The protein below binds the small molecule below.
Small molecule (SMILES): COCCOc1ccccc1C(=O)O

Sequence of chain 1.B:
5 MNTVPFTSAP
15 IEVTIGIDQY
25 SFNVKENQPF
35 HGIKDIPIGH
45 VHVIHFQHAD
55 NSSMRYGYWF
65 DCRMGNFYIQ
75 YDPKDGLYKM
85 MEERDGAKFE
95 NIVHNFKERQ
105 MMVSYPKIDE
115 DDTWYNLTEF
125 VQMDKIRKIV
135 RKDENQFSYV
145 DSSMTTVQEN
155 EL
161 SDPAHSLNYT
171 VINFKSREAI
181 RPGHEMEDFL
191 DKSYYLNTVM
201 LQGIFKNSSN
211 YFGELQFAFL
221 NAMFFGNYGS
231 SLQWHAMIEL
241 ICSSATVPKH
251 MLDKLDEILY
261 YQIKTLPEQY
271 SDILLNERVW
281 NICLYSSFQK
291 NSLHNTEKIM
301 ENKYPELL

Binding-site contacts:
Ligand atom O2 contacts residue LYS264 of chain 1.B at 3.7 Å.
Ligand atom O2 contacts residue ILE299 of chain 1.B at 3.8 Å.
Ligand atom C5 contacts residue ASN302 of chain 1.B at 3.4 Å.
Ligand atom O1 contacts residue LYS303 of chain 1.B at 3.5 Å.
Ligand atom C4 contacts residue LYS303 of chain 1.B at 3.8 Å.
Ligand atom C6 contacts residue ASN302 of chain 1.B at 3.8 Å.
Ligand atom C6 contacts residue LYS303 of chain 1.B at 3.9 Å.
Ligand atom C7 contacts residue ILE299 of chain 1.B at 4.2 Å (hydrophobic).
Ligand atom C contacts residue GLU268 of chain 1.B at 3.7 Å.
Ligand atom C8 contacts residue LYS303 of chain 1.B at 4.0 Å.
Ligand atom C1 contacts residue LYS303 of chain 1.B at 4.0 Å.
Ligand atom C9 contacts residue LYS264 of chain 1.B at 3.5 Å.
Ligand atom C9 contacts residue ILE299 of chain 1.B at 4.0 Å (hydrophobic).
Ligand atom C7 contacts residue LYS303 of chain 1.B at 4.1 Å.
Ligand atom C4 contacts residue ASN302 of chain 1.B at 4.3 Å.
Ligand atom O2 contacts residue LYS303 of chain 1.B at 3.0 Å (salt-bridge).
Ligand atom C9 contacts residue LYS303 of chain 1.B at 4.0 Å.
Ligand atom C3 contacts residue LYS303 of chain 1.B at 3.6 Å.
Ligand atom C2 contacts residue LYS303 of chain 1.B at 3.4 Å.
Ligand atom O3 contacts residue LYS264 of chain 1.B at 2.6 Å (salt-bridge).
Ligand atom O contacts residue GLU268 of chain 1.B at 3.6 Å.
Ligand atom O3 contacts residue ILE299 of chain 1.B at 4.4 Å.
Ligand atom O contacts residue LYS303 of chain 1.B at 3.5 Å (salt-bridge).
Ligand atom C5 contacts residue LYS303 of chain 1.B at 3.6 Å.
Ligand atom C1 contacts residue GLU268 of chain 1.B at 4.0 Å.